Binding-site contacts:
Ligand atom N2 contacts residue ASN259 of chain 17.K at 2.9 Å (h-bond).
Ligand atom C7 contacts residue THR116 of chain 17.J at 3.8 Å.
Ligand atom C4 contacts residue LYS181 of chain 17.J at 4.2 Å.
Ligand atom N2 contacts residue THR116 of chain 17.J at 3.0 Å (h-bond).
Ligand atom O7 contacts residue ASN259 of chain 17.K at 3.0 Å (h-bond).
Ligand atom O5 contacts residue LYS181 of chain 17.J at 4.4 Å.
Ligand atom C2 contacts residue THR116 of chain 17.J at 3.8 Å.
Ligand atom C6 contacts residue LYS181 of chain 17.J at 4.2 Å.
Ligand atom C5 contacts residue LYS181 of chain 17.J at 3.5 Å.
Ligand atom C8 contacts residue THR116 of chain 17.J at 3.8 Å.
Ligand atom O4 contacts residue LYS181 of chain 17.J at 4.0 Å.
Ligand atom C5 contacts residue ASN259 of chain 17.K at 3.7 Å.
Ligand atom O5 contacts residue ASN259 of chain 17.K at 2.4 Å (h-bond).
Ligand atom C1 contacts residue ASN259 of chain 17.K at 1.4 Å.
Ligand atom C2 contacts residue ASN259 of chain 17.K at 2.5 Å.
Ligand atom C3 contacts residue ASN259 of chain 17.K at 3.8 Å.
Ligand atom C8 contacts residue ASN259 of chain 17.K at 4.4 Å.
Ligand atom C7 contacts residue ASN259 of chain 17.K at 3.2 Å.
Ligand atom O3 contacts residue THR116 of chain 17.J at 4.4 Å.
Ligand atom C4 contacts residue ASN259 of chain 17.K at 4.2 Å.
Ligand atom C3 contacts residue LYS181 of chain 17.J at 4.4 Å.
Ligand atom C3 contacts residue THR116 of chain 17.J at 4.0 Å.
Ligand atom O6 contacts residue LYS181 of chain 17.J at 4.3 Å.
Ligand atom C1 contacts residue THR116 of chain 17.J at 4.0 Å.

Sequence of chain 17.J:
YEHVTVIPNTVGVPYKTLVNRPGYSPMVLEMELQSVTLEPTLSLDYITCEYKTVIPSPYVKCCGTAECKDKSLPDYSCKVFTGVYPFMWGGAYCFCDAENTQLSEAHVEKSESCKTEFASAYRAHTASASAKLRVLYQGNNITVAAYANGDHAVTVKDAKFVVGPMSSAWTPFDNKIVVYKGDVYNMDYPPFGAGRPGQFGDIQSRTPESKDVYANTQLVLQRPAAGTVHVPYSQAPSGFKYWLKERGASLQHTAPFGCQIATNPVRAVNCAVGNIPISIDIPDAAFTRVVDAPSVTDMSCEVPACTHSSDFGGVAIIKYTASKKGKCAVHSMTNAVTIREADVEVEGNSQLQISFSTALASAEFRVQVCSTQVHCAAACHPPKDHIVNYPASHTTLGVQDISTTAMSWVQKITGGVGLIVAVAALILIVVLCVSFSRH

This small molecule binds to this protein.
Small molecule (SMILES): CC(=O)N[C@@H]1[C@@H](O)[C@H](O)[C@@H](CO)O[C@H]1O

Sequence of chain 17.K:
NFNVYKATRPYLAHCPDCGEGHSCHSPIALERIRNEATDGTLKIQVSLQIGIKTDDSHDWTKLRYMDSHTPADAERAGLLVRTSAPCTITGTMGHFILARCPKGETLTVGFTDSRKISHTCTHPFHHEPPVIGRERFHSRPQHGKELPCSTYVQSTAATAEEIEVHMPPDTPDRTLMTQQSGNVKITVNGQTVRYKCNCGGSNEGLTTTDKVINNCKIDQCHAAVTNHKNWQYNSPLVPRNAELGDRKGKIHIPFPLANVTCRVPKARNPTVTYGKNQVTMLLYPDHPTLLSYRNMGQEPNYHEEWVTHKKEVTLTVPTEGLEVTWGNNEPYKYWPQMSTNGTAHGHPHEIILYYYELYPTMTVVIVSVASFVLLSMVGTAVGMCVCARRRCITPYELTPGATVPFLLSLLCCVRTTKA